Binding-site contacts:
Ligand atom C7 contacts residue ASN188 of chain 18.E at 3.9 Å.
Ligand atom O6 contacts residue ASN188 of chain 18.E at 4.5 Å.
Ligand atom C4 contacts residue ASN188 of chain 18.E at 4.2 Å.
Ligand atom N2 contacts residue ASN188 of chain 18.E at 3.1 Å (h-bond).
Ligand atom C2 contacts residue ASN188 of chain 18.E at 2.6 Å.
Ligand atom C1 contacts residue ASN188 of chain 18.E at 1.4 Å.
Ligand atom O5 contacts residue ASN188 of chain 18.E at 2.3 Å (h-bond).
Ligand atom C3 contacts residue ASN188 of chain 18.E at 3.9 Å.
Ligand atom C5 contacts residue ASN188 of chain 18.E at 3.6 Å.
Ligand atom O7 contacts residue ASN188 of chain 18.E at 4.2 Å.

This protein binds this small molecule.
Small molecule (SMILES): CC(=O)N[C@H]1[C@H](O[C@H]2[C@H](O)[C@@H](NC(C)=O)CO[C@@H]2CO)O[C@H](CO)[C@@H](O)[C@@H]1O

Sequence of chain 18.E:
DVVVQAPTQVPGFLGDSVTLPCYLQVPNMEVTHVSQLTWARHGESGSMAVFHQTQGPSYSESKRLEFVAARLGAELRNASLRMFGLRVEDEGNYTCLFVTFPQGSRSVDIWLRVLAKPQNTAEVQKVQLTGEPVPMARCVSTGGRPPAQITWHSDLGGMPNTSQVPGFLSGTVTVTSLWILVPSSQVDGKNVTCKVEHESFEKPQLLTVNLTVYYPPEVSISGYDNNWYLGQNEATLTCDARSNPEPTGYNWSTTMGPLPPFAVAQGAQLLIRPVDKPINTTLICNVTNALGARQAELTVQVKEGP